Binding-site contacts:
Ligand atom O3 contacts residue ASP36 of chain 1.A at 2.7 Å (salt-bridge).
Ligand atom C11 contacts residue THR236 of chain 1.A at 3.2 Å.
Ligand atom C34 contacts residue GLN77 of chain 1.A at 3.2 Å.
Ligand atom C12 contacts residue GLY17 of chain 1.A at 3.5 Å.
Ligand atom O24 contacts residue THR235 of chain 1.A at 3.2 Å.
Ligand atom O3 contacts residue SER39 of chain 1.A at 3.1 Å.
Ligand atom C28 contacts residue GLY234 of chain 1.A at 3.0 Å.
Ligand atom C38 contacts residue LEU34 of chain 1.A at 3.4 Å (hydrophobic).
Ligand atom O22 contacts residue TYR75 of chain 1.A at 3.4 Å.
Ligand atom O24 contacts residue THR236 of chain 1.A at 3.3 Å (h-bond).
Ligand atom C30 contacts residue ASP232 of chain 1.A at 2.5 Å.
Ligand atom C48 contacts residue ILE130 of chain 1.A at 3.4 Å (hydrophobic).
Ligand atom C14 contacts residue SER233 of chain 1.A at 3.5 Å.
Ligand atom C16 contacts residue THR236 of chain 1.A at 3.5 Å.
Ligand atom O3 contacts residue GLY38 of chain 1.A at 3.3 Å (h-bond).
Ligand atom O21 contacts residue THR236 of chain 1.A at 2.9 Å (h-bond).
Ligand atom C29 contacts residue ARG239 of chain 1.A at 3.3 Å.
Ligand atom O22 contacts residue GLN77 of chain 1.A at 3.0 Å (h-bond).
Ligand atom C11 contacts residue GLY17 of chain 1.A at 3.2 Å.
Ligand atom O22 contacts residue THR76 of chain 1.A at 3.2 Å (h-bond).
Ligand atom C41 contacts residue ASP232 of chain 1.A at 3.4 Å.
Ligand atom C32 contacts residue ASP36 of chain 1.A at 3.4 Å.
Ligand atom C43 contacts residue GLY38 of chain 1.A at 3.1 Å.
Ligand atom C35 contacts residue GLN77 of chain 1.A at 3.1 Å.
Ligand atom C13 contacts residue ALA339 of chain 1.A at 3.5 Å (hydrophobic).
Ligand atom C39 contacts residue ASP36 of chain 1.A at 3.0 Å.
Ligand atom C21 contacts residue GLN77 of chain 1.A at 3.5 Å.
Ligand atom N21 contacts residue GLY234 of chain 1.A at 3.2 Å (h-bond).
Ligand atom O23 contacts residue ASN237 of chain 1.A at 3.3 Å (h-bond).
Ligand atom O3 contacts residue TYR75 of chain 1.A at 3.4 Å.
Ligand atom O24 contacts residue ASN237 of chain 1.A at 2.9 Å (h-bond).
Ligand atom C18 contacts residue GLN16 of chain 1.A at 3.5 Å.
Ligand atom O21 contacts residue GLN77 of chain 1.A at 3.3 Å (h-bond).
Ligand atom C24 contacts residue GLN77 of chain 1.A at 3.2 Å.
Ligand atom N3 contacts residue GLY234 of chain 1.A at 3.1 Å (h-bond).
Ligand atom N4 contacts residue ASP232 of chain 1.A at 2.9 Å (salt-bridge).
Ligand atom O23 contacts residue SER329 of chain 1.A at 3.2 Å (h-bond).
Ligand atom C21 contacts residue THR236 of chain 1.A at 3.2 Å.
Ligand atom C41 contacts residue GLY38 of chain 1.A at 3.2 Å.
Ligand atom O23 contacts residue ARG239 of chain 1.A at 2.8 Å.

Sequence of chain 1.A:
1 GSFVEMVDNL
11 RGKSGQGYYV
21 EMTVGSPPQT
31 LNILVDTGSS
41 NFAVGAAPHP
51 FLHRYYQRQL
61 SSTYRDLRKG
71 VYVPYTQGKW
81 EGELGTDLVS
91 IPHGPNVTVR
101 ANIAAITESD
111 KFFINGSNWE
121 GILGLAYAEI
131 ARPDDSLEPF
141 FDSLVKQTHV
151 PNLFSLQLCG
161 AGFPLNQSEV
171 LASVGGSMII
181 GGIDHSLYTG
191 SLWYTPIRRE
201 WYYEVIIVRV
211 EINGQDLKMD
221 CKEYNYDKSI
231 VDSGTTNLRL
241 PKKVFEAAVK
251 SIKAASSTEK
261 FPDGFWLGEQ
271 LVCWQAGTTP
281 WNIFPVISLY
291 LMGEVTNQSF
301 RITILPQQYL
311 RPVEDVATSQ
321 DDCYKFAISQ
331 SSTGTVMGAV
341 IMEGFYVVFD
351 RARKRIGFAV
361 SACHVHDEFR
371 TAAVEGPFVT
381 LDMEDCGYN

The protein below binds the small molecule below.
Small molecule (SMILES): COc1cccc(CNC[C@@H](O)[C@H](Cc2ccccc2)NC(=O)c2cc(C(=O)N[C@H](C)c3ccccc3)cc(N(C)S(C)(=O)=O)c2)c1